Sequence of chain 1.A:
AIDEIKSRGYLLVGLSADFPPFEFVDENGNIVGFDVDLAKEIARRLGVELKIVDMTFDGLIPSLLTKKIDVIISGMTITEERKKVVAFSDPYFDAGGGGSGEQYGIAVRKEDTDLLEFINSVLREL

Binding-site contacts:
Ligand atom NH2 contacts residue ASP18 of chain 1.A at 2.8 Å (salt-bridge).
Ligand atom CZ contacts residue SER16 of chain 1.A at 3.7 Å.
Ligand atom CA contacts residue GLY75 of chain 1.A at 3.8 Å.
Ligand atom O contacts residue PHE57 of chain 1.A at 3.5 Å.
Ligand atom OXT contacts residue GLY75 of chain 1.A at 3.6 Å (h-bond).
Ligand atom CZ contacts residue PHE19 of chain 1.A at 3.4 Å (hydrophobic).
Ligand atom CG contacts residue PHE19 of chain 1.A at 3.9 Å (hydrophobic).
Ligand atom N contacts residue TYR104 of chain 1.A at 3.4 Å.
Ligand atom NH1 contacts residue ASP18 of chain 1.A at 3.7 Å.
Ligand atom CD contacts residue PHE19 of chain 1.A at 4.0 Å (hydrophobic).
Ligand atom O contacts residue ARG82 of chain 1.A at 2.9 Å (salt-bridge).
Ligand atom N contacts residue GLY75 of chain 1.A at 2.8 Å (h-bond).
Ligand atom CA contacts residue THR77 of chain 1.A at 3.6 Å.
Ligand atom NH2 contacts residue PHE57 of chain 1.A at 3.6 Å.
Ligand atom OXT contacts residue THR77 of chain 1.A at 2.9 Å (h-bond).
Ligand atom CG contacts residue GLY75 of chain 1.A at 3.2 Å.
Ligand atom C contacts residue THR77 of chain 1.A at 3.7 Å.
Ligand atom NE contacts residue SER74 of chain 1.A at 3.0 Å (h-bond).
Ligand atom CZ contacts residue ASP18 of chain 1.A at 3.7 Å.
Ligand atom C contacts residue ARG82 of chain 1.A at 3.6 Å.
Ligand atom NH2 contacts residue SER16 of chain 1.A at 3.9 Å.
Ligand atom C contacts residue GLY75 of chain 1.A at 4.0 Å.
Ligand atom CD contacts residue PHE57 of chain 1.A at 3.5 Å (hydrophobic).
Ligand atom OXT contacts residue ARG82 of chain 1.A at 2.9 Å (salt-bridge).
Ligand atom OXT contacts residue PHE57 of chain 1.A at 3.7 Å.
Ligand atom NH1 contacts residue SER16 of chain 1.A at 2.7 Å (h-bond).
Ligand atom OXT contacts residue MET76 of chain 1.A at 3.5 Å.
Ligand atom NH1 contacts residue GLU23 of chain 1.A at 2.8 Å (salt-bridge).
Ligand atom NH2 contacts residue PHE19 of chain 1.A at 3.7 Å.
Ligand atom NE contacts residue PHE19 of chain 1.A at 3.5 Å.
Ligand atom C contacts residue PHE57 of chain 1.A at 3.7 Å (hydrophobic).
Ligand atom NH1 contacts residue SER74 of chain 1.A at 3.1 Å (h-bond).
Ligand atom NE contacts residue PHE57 of chain 1.A at 3.4 Å.
Ligand atom N contacts residue THR77 of chain 1.A at 2.8 Å (h-bond).
Ligand atom CZ contacts residue GLU23 of chain 1.A at 3.8 Å.
Ligand atom CZ contacts residue PHE57 of chain 1.A at 3.5 Å (hydrophobic).
Ligand atom NH1 contacts residue PHE19 of chain 1.A at 3.4 Å.
Ligand atom CG contacts residue PHE57 of chain 1.A at 3.8 Å (hydrophobic).
Ligand atom CB contacts residue GLY75 of chain 1.A at 4.0 Å.
Ligand atom CZ contacts residue SER74 of chain 1.A at 3.6 Å.

The small molecule below binds the protein below.
Small molecule (SMILES): NC(=[NH2+])NCCC[C@H](N)C(=O)O